The protein below binds the small molecule below.
Small molecule (SMILES): Nc1ccn([C@H]2C[C@H](O[P](=O)(O)OC[C@H]3O[C@@H](n4cnc5c(N)ncnc54)C[C@@H]3O[P](=O)(O)OC[C@H]3O[C@@H](n4ccc(N)nc4=O)C[C@@H]3O[P](=O)(O)OC[C@H]3O[C@@H](n4cnc5c(N)ncnc54)C[C@@H]3O[P](=O)(O)OC[C@H]3O[C@@H](n4cnc5c(N)ncnc54)C[C@@H]3O[P](=O)(O)OC[C@H]3O[C@@H](n4ccc(N)nc4=O)C[C@@H]3O)[C@@H](CO[P](=O)(O)O[C@H]3C[C@H](n4cnc5c(=O)nc(N)[nH]c54)O[C@@H]3CO)O2)c(=O)n1

Sequence of chain 1.A:
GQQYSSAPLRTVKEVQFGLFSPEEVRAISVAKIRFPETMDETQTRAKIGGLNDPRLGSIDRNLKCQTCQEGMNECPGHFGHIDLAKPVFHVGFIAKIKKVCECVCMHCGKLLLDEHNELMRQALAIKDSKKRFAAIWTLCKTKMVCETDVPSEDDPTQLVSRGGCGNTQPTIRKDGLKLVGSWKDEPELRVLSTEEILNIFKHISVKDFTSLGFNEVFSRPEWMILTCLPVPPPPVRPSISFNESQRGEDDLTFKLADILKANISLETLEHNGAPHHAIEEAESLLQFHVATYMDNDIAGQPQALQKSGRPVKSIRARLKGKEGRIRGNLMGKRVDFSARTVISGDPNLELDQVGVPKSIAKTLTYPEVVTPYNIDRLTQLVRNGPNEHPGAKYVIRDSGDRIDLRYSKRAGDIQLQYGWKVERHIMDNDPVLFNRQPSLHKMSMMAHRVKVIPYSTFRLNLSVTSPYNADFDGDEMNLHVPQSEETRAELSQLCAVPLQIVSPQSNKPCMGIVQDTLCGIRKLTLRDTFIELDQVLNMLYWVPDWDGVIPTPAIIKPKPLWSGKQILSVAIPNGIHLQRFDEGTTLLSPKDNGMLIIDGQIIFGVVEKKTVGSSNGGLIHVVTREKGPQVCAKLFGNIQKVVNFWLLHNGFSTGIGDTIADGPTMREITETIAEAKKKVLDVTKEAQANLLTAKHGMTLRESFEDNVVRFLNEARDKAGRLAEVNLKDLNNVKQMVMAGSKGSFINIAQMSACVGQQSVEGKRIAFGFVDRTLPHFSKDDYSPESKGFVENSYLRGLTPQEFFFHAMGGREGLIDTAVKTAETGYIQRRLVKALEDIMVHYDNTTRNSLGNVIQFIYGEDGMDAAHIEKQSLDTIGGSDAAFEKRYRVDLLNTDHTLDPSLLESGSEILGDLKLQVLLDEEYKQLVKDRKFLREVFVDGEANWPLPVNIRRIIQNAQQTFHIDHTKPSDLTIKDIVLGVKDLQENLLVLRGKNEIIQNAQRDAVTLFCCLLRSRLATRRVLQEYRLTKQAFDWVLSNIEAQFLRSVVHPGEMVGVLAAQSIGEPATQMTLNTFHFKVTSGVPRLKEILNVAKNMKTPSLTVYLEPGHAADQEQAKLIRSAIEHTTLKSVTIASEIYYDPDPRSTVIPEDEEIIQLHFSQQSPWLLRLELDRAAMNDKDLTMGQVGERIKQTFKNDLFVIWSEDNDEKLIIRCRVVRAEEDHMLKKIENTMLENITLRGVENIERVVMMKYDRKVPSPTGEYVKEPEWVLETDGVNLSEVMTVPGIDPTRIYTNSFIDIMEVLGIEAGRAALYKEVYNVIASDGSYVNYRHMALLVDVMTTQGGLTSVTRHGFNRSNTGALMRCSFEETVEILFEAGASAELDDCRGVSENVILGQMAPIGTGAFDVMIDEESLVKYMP

Binding-site contacts:
Ligand atom C4' contacts residue HIS1387 of chain 1.A at 3.6 Å.
Ligand atom O3' contacts residue HIS1387 of chain 1.A at 3.7 Å.
Ligand atom C5' contacts residue HIS1387 of chain 1.A at 4.0 Å.
Ligand atom O3' contacts residue ALA1108 of chain 1.A at 4.3 Å.
Ligand atom OP1 contacts residue ALA1108 of chain 1.A at 3.1 Å.
Ligand atom OP1 contacts residue LYS1109 of chain 1.A at 3.6 Å.
Ligand atom O4' contacts residue HIS1387 of chain 1.A at 4.3 Å.
Ligand atom C5' contacts residue HIS1387 of chain 1.A at 3.9 Å.
Ligand atom OP2 contacts residue TRP139 of chain 1.A at 3.9 Å.
Ligand atom OP1 contacts residue VAL1107 of chain 1.A at 4.2 Å.
Ligand atom OP1 contacts residue TRP139 of chain 1.A at 4.2 Å.
Ligand atom P contacts residue ALA1108 of chain 1.A at 4.5 Å.
Ligand atom C3' contacts residue HIS1387 of chain 1.A at 4.3 Å.
Ligand atom OP1 contacts residue LYS101 of chain 1.A at 3.7 Å.
Ligand atom OP1 contacts residue ASN1106 of chain 1.A at 4.4 Å.
Ligand atom OP1 contacts residue HIS1387 of chain 1.A at 4.4 Å.